The small molecule below binds the protein below.
Small molecule (SMILES): Cc1cc(Cl)c(-c2cc(C(=O)O)c3[nH]cnc3c2)cc1F

Binding-site contacts:
Ligand atom C4 contacts residue PHE219 of chain 1.A at 3.3 Å (hydrophobic).
Ligand atom C18 contacts residue TYR276 of chain 1.A at 3.6 Å (hydrophobic).
Ligand atom N19 contacts residue TYR276 of chain 1.A at 3.8 Å.
Ligand atom O12 contacts residue PHE219 of chain 1.A at 2.8 Å (h-bond).
Ligand atom C9 contacts residue SER220 of chain 1.A at 3.6 Å.
Ligand atom C4 contacts residue PHE324 of chain 1.A at 3.4 Å (hydrophobic).
Ligand atom C2 contacts residue PHE324 of chain 1.A at 3.8 Å (hydrophobic).
Ligand atom F15 contacts residue PHE324 of chain 1.A at 3.3 Å.
Ligand atom C20 contacts residue LYS59 of chain 1.A at 3.6 Å.
Ligand atom N19 contacts residue LYS279 of chain 1.A at 3.8 Å.
Ligand atom C14 contacts residue PHE283 of chain 1.A at 3.8 Å (hydrophobic).
Ligand atom F15 contacts residue GLU223 of chain 1.A at 3.1 Å.
Ligand atom F15 contacts residue ILE222 of chain 1.A at 3.2 Å.
Ligand atom C18 contacts residue SER220 of chain 1.A at 3.7 Å.
Ligand atom C17 contacts residue TYR276 of chain 1.A at 3.5 Å (hydrophobic).
Ligand atom C17 contacts residue SER220 of chain 1.A at 3.5 Å.
Ligand atom C3 contacts residue PHE324 of chain 1.A at 3.4 Å (hydrophobic).
Ligand atom C5 contacts residue PHE324 of chain 1.A at 3.6 Å (hydrophobic).
Ligand atom C9 contacts residue TYR276 of chain 1.A at 3.5 Å (hydrophobic).
Ligand atom C10 contacts residue SER220 of chain 1.A at 3.7 Å.
Ligand atom C4 contacts residue GLU223 of chain 1.A at 3.7 Å.
Ligand atom C10 contacts residue TYR276 of chain 1.A at 3.9 Å (hydrophobic).
Ligand atom N19 contacts residue LYS59 of chain 1.A at 3.7 Å.
Ligand atom O13 contacts residue SER218 of chain 1.A at 3.3 Å (h-bond).
Ligand atom O12 contacts residue SER218 of chain 1.A at 3.6 Å.
Ligand atom C1 contacts residue PHE283 of chain 1.A at 3.4 Å (hydrophobic).
Ligand atom O13 contacts residue ARG216 of chain 1.A at 2.8 Å (salt-bridge).
Ligand atom CL16 contacts residue THR280 of chain 1.A at 3.3 Å.
Ligand atom C11 contacts residue PHE219 of chain 1.A at 3.3 Å (hydrophobic).
Ligand atom C11 contacts residue SER218 of chain 1.A at 3.7 Å.
Ligand atom C11 contacts residue SER220 of chain 1.A at 3.8 Å.
Ligand atom F15 contacts residue ILE226 of chain 1.A at 3.9 Å.
Ligand atom C14 contacts residue ILE226 of chain 1.A at 3.7 Å (hydrophobic).
Ligand atom C11 contacts residue ARG216 of chain 1.A at 3.7 Å.
Ligand atom C3 contacts residue GLU223 of chain 1.A at 3.7 Å.
Ligand atom N21 contacts residue SER220 of chain 1.A at 3.7 Å.
Ligand atom N21 contacts residue TYR276 of chain 1.A at 3.8 Å.
Ligand atom C14 contacts residue TYR323 of chain 1.A at 3.7 Å (hydrophobic).
Ligand atom C10 contacts residue PHE219 of chain 1.A at 3.6 Å (hydrophobic).
Ligand atom C7 contacts residue SER220 of chain 1.A at 3.9 Å.

Sequence of chain 1.A:
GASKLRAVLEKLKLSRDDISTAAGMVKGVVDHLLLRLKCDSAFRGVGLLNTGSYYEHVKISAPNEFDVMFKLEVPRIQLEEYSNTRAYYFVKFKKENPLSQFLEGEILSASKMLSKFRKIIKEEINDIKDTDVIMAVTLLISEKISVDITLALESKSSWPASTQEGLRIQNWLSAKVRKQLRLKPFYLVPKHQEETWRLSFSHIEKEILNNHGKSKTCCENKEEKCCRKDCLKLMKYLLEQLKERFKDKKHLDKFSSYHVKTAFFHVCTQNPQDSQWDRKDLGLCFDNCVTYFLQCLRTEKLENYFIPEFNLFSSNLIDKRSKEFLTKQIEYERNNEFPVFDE